Sequence of chain 1.A:
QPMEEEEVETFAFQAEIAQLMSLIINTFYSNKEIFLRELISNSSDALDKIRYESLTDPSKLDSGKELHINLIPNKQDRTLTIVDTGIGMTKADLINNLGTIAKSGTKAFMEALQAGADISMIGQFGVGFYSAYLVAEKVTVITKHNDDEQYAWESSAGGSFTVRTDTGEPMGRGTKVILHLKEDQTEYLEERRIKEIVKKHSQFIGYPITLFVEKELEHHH

Binding-site contacts:
Ligand atom C4 contacts residue LEU100 of chain 1.A at 4.0 Å (hydrophobic).
Ligand atom C14 contacts residue ASN44 of chain 1.A at 4.0 Å.
Ligand atom C16 contacts residue THR177 of chain 1.A at 4.0 Å.
Ligand atom C9 contacts residue LEU100 of chain 1.A at 3.6 Å (hydrophobic).
Ligand atom C3 contacts residue ASN44 of chain 1.A at 3.7 Å.
Ligand atom N17 contacts residue SER45 of chain 1.A at 3.4 Å (h-bond).
Ligand atom N6 contacts residue ASN44 of chain 1.A at 3.7 Å.
Ligand atom C11 contacts residue MET91 of chain 1.A at 4.1 Å (hydrophobic).
Ligand atom C4 contacts residue PHE131 of chain 1.A at 4.0 Å (hydrophobic).
Ligand atom F23 contacts residue ASP47 of chain 1.A at 3.2 Å.
Ligand atom C9 contacts residue PHE131 of chain 1.A at 3.4 Å (hydrophobic).
Ligand atom N17 contacts residue ASP86 of chain 1.A at 2.6 Å (salt-bridge).
Ligand atom N15 contacts residue ALA48 of chain 1.A at 3.4 Å.
Ligand atom C16 contacts residue MET91 of chain 1.A at 3.7 Å (hydrophobic).
Ligand atom O8 contacts residue ASN44 of chain 1.A at 3.9 Å.
Ligand atom C11 contacts residue ALA48 of chain 1.A at 4.0 Å (hydrophobic).
Ligand atom C12 contacts residue ASN44 of chain 1.A at 4.2 Å.
Ligand atom N17 contacts residue THR177 of chain 1.A at 4.0 Å.
Ligand atom C11 contacts residue THR177 of chain 1.A at 3.9 Å.
Ligand atom CL10 contacts residue LEU100 of chain 1.A at 4.1 Å.
Ligand atom C16 contacts residue ALA48 of chain 1.A at 3.9 Å (hydrophobic).
Ligand atom C5 contacts residue MET91 of chain 1.A at 3.7 Å (hydrophobic).
Ligand atom C16 contacts residue ILE89 of chain 1.A at 3.9 Å (hydrophobic).
Ligand atom N15 contacts residue THR177 of chain 1.A at 3.5 Å (h-bond).
Ligand atom F23 contacts residue ALA48 of chain 1.A at 3.0 Å.
Ligand atom CL10 contacts residue VAL143 of chain 1.A at 3.9 Å.
Ligand atom N17 contacts residue ASN44 of chain 1.A at 3.9 Å.
Ligand atom C7 contacts residue ASN44 of chain 1.A at 3.9 Å.
Ligand atom C13 contacts residue PHE131 of chain 1.A at 3.5 Å (hydrophobic).
Ligand atom F23 contacts residue ASN44 of chain 1.A at 3.8 Å.
Ligand atom C12 contacts residue THR177 of chain 1.A at 4.0 Å.
Ligand atom C16 contacts residue GLY90 of chain 1.A at 3.6 Å.
Ligand atom C12 contacts residue ASP86 of chain 1.A at 3.8 Å.
Ligand atom CL10 contacts residue MET91 of chain 1.A at 3.7 Å.
Ligand atom F22 contacts residue ILE89 of chain 1.A at 3.9 Å.
Ligand atom N15 contacts residue ASP86 of chain 1.A at 4.1 Å.
Ligand atom C13 contacts residue LEU100 of chain 1.A at 4.0 Å (hydrophobic).
Ligand atom CL10 contacts residue PHE131 of chain 1.A at 4.0 Å.
Ligand atom F22 contacts residue LYS51 of chain 1.A at 3.7 Å.
Ligand atom C1 contacts residue ASN44 of chain 1.A at 4.0 Å.

This protein binds this small molecule.
Small molecule (SMILES): Cc1cc(-c2c(Cl)cccc2OCCCC(F)(F)F)nc(N)n1